Sequence of chain 1.A:
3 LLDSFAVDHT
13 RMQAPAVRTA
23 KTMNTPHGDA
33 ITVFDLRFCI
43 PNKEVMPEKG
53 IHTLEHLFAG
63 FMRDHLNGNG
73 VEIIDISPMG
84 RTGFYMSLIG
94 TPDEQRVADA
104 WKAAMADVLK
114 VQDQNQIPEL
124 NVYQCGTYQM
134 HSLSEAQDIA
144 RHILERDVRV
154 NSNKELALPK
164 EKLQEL

Sequence of chain 1.B:
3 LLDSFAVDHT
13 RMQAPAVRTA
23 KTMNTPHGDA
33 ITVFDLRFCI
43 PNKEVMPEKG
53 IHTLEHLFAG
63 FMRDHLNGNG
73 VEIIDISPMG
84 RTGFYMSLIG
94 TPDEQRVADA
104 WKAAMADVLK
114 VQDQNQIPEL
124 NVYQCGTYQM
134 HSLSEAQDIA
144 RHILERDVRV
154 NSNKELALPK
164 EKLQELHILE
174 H

Binding-site contacts:
Ligand atom O13 contacts residue GLY82 of chain 1.A at 3.6 Å.
Ligand atom C3 contacts residue MET81 of chain 1.B at 4.0 Å (hydrophobic).
Ligand atom C2 contacts residue ARG84 of chain 1.A at 3.9 Å.
Ligand atom O13 contacts residue ARG84 of chain 1.B at 4.5 Å.
Ligand atom O2 contacts residue GLY82 of chain 1.A at 3.6 Å.
Ligand atom O13 contacts residue MET81 of chain 1.A at 4.4 Å.
Ligand atom O13 contacts residue ILE53 of chain 1.B at 3.6 Å.
Ligand atom O4 contacts residue ARG84 of chain 1.A at 4.2 Å.
Ligand atom C5 contacts residue ARG84 of chain 1.B at 3.3 Å.
Ligand atom O3 contacts residue PRO80 of chain 1.B at 3.6 Å.
Ligand atom C1 contacts residue GLY82 of chain 1.B at 3.6 Å.
Ligand atom C5 contacts residue ARG84 of chain 1.A at 3.6 Å.
Ligand atom O5 contacts residue ARG84 of chain 1.A at 3.0 Å.
Ligand atom C1 contacts residue ILE53 of chain 1.A at 3.9 Å (hydrophobic).
Ligand atom O4 contacts residue GLU50 of chain 1.B at 4.0 Å.
Ligand atom C4 contacts residue ARG84 of chain 1.B at 3.0 Å.
Ligand atom C5 contacts residue GLU50 of chain 1.A at 4.4 Å.
Ligand atom O2 contacts residue ILE53 of chain 1.A at 4.3 Å.
Ligand atom O3 contacts residue GLY82 of chain 1.B at 3.8 Å.
Ligand atom O4 contacts residue ARG84 of chain 1.B at 2.8 Å.
Ligand atom O4 contacts residue ILE53 of chain 1.B at 3.6 Å.
Ligand atom O3 contacts residue MET81 of chain 1.B at 2.7 Å (h-bond).
Ligand atom O3 contacts residue PRO80 of chain 1.A at 4.3 Å.
Ligand atom C1 contacts residue PRO80 of chain 1.A at 3.2 Å (hydrophobic).
Ligand atom C2 contacts residue PRO80 of chain 1.A at 4.2 Å (hydrophobic).
Ligand atom C1 contacts residue MET81 of chain 1.B at 4.3 Å (hydrophobic).
Ligand atom O2 contacts residue PRO80 of chain 1.A at 3.8 Å.
Ligand atom O5 contacts residue ILE53 of chain 1.A at 3.8 Å.
Ligand atom O3 contacts residue ARG84 of chain 1.B at 4.0 Å.
Ligand atom O13 contacts residue PRO80 of chain 1.B at 3.6 Å.
Ligand atom C3 contacts residue ARG84 of chain 1.B at 4.1 Å.
Ligand atom C2 contacts residue MET81 of chain 1.A at 3.8 Å (hydrophobic).
Ligand atom O2 contacts residue MET81 of chain 1.A at 2.4 Å (h-bond).
Ligand atom C1 contacts residue MET81 of chain 1.A at 4.5 Å (hydrophobic).
Ligand atom C4 contacts residue MET81 of chain 1.B at 4.5 Å (hydrophobic).
Ligand atom O2 contacts residue ARG84 of chain 1.A at 3.5 Å.
Ligand atom C3 contacts residue PRO80 of chain 1.B at 4.3 Å (hydrophobic).

A protein and the small-molecule ligand that binds it are described below.
Small molecule (SMILES): C[C@@]1(O)OC[C@H](O)C1(O)O